A small-molecule ligand and the protein it binds are described below.
Small molecule (SMILES): CN(C)CC(=O)NC[C@@]1(C(=O)Nc2cncc3ccccc23)CCOc2ccc(Cl)cc21

Sequence of chain 1.A:
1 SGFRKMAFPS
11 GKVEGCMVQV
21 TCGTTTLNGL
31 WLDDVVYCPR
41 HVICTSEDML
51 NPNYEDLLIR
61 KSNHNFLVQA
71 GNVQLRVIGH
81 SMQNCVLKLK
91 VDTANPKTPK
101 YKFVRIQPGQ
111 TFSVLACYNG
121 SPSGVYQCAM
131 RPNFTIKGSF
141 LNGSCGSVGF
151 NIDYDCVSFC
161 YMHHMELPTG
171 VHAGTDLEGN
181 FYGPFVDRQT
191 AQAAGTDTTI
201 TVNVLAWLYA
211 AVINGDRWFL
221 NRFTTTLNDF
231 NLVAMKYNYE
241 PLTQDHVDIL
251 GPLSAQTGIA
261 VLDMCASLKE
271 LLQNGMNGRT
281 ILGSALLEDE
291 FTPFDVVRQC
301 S

Sequence of chain 1.B:
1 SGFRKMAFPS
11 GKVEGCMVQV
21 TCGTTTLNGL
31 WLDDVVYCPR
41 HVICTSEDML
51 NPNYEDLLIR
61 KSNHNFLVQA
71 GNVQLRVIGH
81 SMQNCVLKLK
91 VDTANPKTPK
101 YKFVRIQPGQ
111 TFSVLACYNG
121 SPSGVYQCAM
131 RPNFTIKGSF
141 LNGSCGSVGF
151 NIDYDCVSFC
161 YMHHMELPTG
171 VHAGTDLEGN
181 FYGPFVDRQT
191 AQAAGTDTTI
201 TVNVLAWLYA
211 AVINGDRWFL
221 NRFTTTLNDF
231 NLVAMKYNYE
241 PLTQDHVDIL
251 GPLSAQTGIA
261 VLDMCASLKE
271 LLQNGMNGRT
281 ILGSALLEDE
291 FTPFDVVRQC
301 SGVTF

Binding-site contacts:
Ligand atom C9 contacts residue ARG188 of chain 1.A at 3.8 Å.
Ligand atom C11 contacts residue MET165 of chain 1.A at 3.4 Å (hydrophobic).
Ligand atom CL contacts residue ASP187 of chain 1.A at 3.4 Å.
Ligand atom C10 contacts residue MET49 of chain 1.A at 3.6 Å (hydrophobic).
Ligand atom N3 contacts residue HIS163 of chain 1.A at 2.6 Å (h-bond).
Ligand atom C17 contacts residue PHE140 of chain 1.A at 3.5 Å (hydrophobic).
Ligand atom C10 contacts residue MET165 of chain 1.A at 3.6 Å (hydrophobic).
Ligand atom C8 contacts residue DMS1 of chain 1.E at 3.7 Å.
Ligand atom C18 contacts residue GLU166 of chain 1.A at 3.7 Å.
Ligand atom C22 contacts residue ASN142 of chain 1.A at 3.6 Å.
Ligand atom O1 contacts residue DMS1 of chain 1.E at 3.6 Å.
Ligand atom C17 contacts residue HIS163 of chain 1.A at 3.7 Å.
Ligand atom N3 contacts residue SER144 of chain 1.A at 3.6 Å.
Ligand atom C9 contacts residue GLN189 of chain 1.A at 3.5 Å.
Ligand atom C10 contacts residue ARG188 of chain 1.A at 3.6 Å.
Ligand atom O1 contacts residue GLN189 of chain 1.A at 3.3 Å (h-bond).
Ligand atom C19 contacts residue PHE140 of chain 1.A at 3.5 Å (hydrophobic).
Ligand atom C19 contacts residue GLU166 of chain 1.A at 3.3 Å.
Ligand atom C17 contacts residue LEU141 of chain 1.A at 3.6 Å (hydrophobic).
Ligand atom C11 contacts residue MET49 of chain 1.A at 3.7 Å (hydrophobic).
Ligand atom CL contacts residue MET165 of chain 1.A at 3.6 Å.
Ligand atom C2 contacts residue MET49 of chain 1.A at 3.8 Å (hydrophobic).
Ligand atom O contacts residue HIS41 of chain 1.A at 3.7 Å.
Ligand atom C17 contacts residue GLU166 of chain 1.A at 3.6 Å.
Ligand atom C7 contacts residue GLN189 of chain 1.A at 3.7 Å.
Ligand atom CL contacts residue HIS41 of chain 1.A at 3.4 Å.
Ligand atom C16 contacts residue HIS163 of chain 1.A at 3.2 Å.
Ligand atom N2 contacts residue ASN142 of chain 1.A at 3.8 Å.
Ligand atom C12 contacts residue MET165 of chain 1.A at 3.4 Å (hydrophobic).
Ligand atom C19 contacts residue LEU141 of chain 1.A at 3.6 Å (hydrophobic).
Ligand atom C1 contacts residue THR45 of chain 1.A at 3.6 Å.
Ligand atom C12 contacts residue HIS164 of chain 1.A at 3.4 Å.
Ligand atom O2 contacts residue MET165 of chain 1.A at 3.3 Å.
Ligand atom C16 contacts residue CYS145 of chain 1.A at 3.8 Å (hydrophobic).
Ligand atom CL contacts residue HIS164 of chain 1.A at 3.6 Å.
Ligand atom C19 contacts residue ASN142 of chain 1.A at 3.7 Å.
Ligand atom C9 contacts residue DMS1 of chain 1.E at 3.6 Å.
Ligand atom O2 contacts residue GLU166 of chain 1.A at 2.9 Å (salt-bridge).
Ligand atom C18 contacts residue LEU141 of chain 1.A at 3.7 Å (hydrophobic).
Ligand atom C16 contacts residue GLU166 of chain 1.A at 3.7 Å.